A protein and the small-molecule ligand that binds it are described below.
Small molecule (SMILES): CC[C@H](C)[C@H](NC(=O)[C@H](CC(=O)O)NC(=O)[C@H](Cc1ccc(O)cc1)NC(=O)[C@@H](NC(=O)[C@@H]1CCCN1)[C@@H](C)CC)C(=O)N[C@H](C=O)CC(N)=O

Binding-site contacts:
Ligand atom N contacts residue TYR98 of chain 1.B at 2.9 Å (h-bond).
Ligand atom CZ contacts residue PRO101 of chain 1.B at 3.9 Å (hydrophobic).
Ligand atom CA contacts residue THR99 of chain 1.B at 3.7 Å.
Ligand atom CB contacts residue GLN27 of chain 1.B at 3.8 Å.
Ligand atom CZ contacts residue ASP61 of chain 1.A at 3.8 Å.
Ligand atom CD1 contacts residue TYR98 of chain 1.B at 3.3 Å (hydrophobic).
Ligand atom CG1 contacts residue GLN27 of chain 1.B at 3.7 Å.
Ligand atom N contacts residue ARG102 of chain 1.B at 4.0 Å.
Ligand atom CA contacts residue GLN27 of chain 1.B at 4.2 Å.
Ligand atom C contacts residue THR99 of chain 1.B at 3.9 Å.
Ligand atom N contacts residue TYR97 of chain 1.B at 4.1 Å.
Ligand atom CA contacts residue THR99 of chain 1.B at 4.2 Å.
Ligand atom OH contacts residue ARG64 of chain 1.A at 3.4 Å (salt-bridge).
Ligand atom OD1 contacts residue GLN27 of chain 1.B at 3.9 Å.
Ligand atom N contacts residue GLN27 of chain 1.B at 3.6 Å (h-bond).
Ligand atom CA contacts residue THR99 of chain 1.B at 4.1 Å.
Ligand atom CA contacts residue THR99 of chain 1.B at 4.0 Å.
Ligand atom CA contacts residue TYR100 of chain 1.B at 3.9 Å (hydrophobic).
Ligand atom CD contacts residue ARG102 of chain 1.B at 4.1 Å.
Ligand atom C contacts residue GLN27 of chain 1.B at 4.2 Å.
Ligand atom N contacts residue THR99 of chain 1.B at 3.7 Å.
Ligand atom CD contacts residue TYR97 of chain 1.B at 3.9 Å (hydrophobic).
Ligand atom OH contacts residue TYR59 of chain 1.A at 3.9 Å.
Ligand atom CE1 contacts residue PRO101 of chain 1.B at 3.9 Å (hydrophobic).
Ligand atom CE2 contacts residue PRO101 of chain 1.B at 4.2 Å (hydrophobic).
Ligand atom C contacts residue THR99 of chain 1.B at 3.9 Å.
Ligand atom CD1 contacts residue GLN27 of chain 1.B at 4.1 Å.
Ligand atom CA contacts residue TYR98 of chain 1.B at 4.0 Å (hydrophobic).
Ligand atom N contacts residue THR99 of chain 1.B at 3.1 Å.
Ligand atom CB contacts residue GLN27 of chain 1.B at 3.6 Å.
Ligand atom N contacts residue TYR100 of chain 1.B at 4.2 Å.
Ligand atom CE1 contacts residue ASP61 of chain 1.A at 4.1 Å.
Ligand atom CE2 contacts residue ARG64 of chain 1.A at 4.1 Å.
Ligand atom N contacts residue THR99 of chain 1.B at 3.8 Å.
Ligand atom CA contacts residue GLN27 of chain 1.B at 4.1 Å.
Ligand atom N contacts residue GLN27 of chain 1.B at 3.4 Å (h-bond).
Ligand atom CD contacts residue TYR98 of chain 1.B at 3.8 Å (hydrophobic).
Ligand atom N contacts residue THR99 of chain 1.B at 3.2 Å.
Ligand atom CB contacts residue TYR100 of chain 1.B at 3.5 Å (hydrophobic).
Ligand atom OH contacts residue ASP61 of chain 1.A at 2.7 Å (salt-bridge).

Sequence of chain 1.B:
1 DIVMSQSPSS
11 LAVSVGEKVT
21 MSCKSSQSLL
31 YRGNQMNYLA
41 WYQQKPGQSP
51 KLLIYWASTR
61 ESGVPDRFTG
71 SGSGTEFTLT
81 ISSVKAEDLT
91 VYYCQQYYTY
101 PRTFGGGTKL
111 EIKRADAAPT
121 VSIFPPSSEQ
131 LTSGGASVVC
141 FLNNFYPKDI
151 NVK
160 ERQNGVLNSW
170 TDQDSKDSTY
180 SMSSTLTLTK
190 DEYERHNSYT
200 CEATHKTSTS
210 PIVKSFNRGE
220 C

Sequence of chain 1.A:
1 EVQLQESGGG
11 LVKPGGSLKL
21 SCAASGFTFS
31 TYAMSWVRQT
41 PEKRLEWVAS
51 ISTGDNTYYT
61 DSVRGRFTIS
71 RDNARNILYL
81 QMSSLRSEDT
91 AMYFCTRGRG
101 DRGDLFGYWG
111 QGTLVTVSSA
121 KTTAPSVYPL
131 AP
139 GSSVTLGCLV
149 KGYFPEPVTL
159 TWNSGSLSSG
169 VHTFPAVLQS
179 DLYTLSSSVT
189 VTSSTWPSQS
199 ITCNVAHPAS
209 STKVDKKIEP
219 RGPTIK